Binding-site contacts:
Ligand atom CB contacts residue CYS33 of chain 1.A at 3.1 Å (hydrophobic).
Ligand atom SG contacts residue GLU88 of chain 1.A at 3.2 Å (salt-bridge).
Ligand atom N contacts residue CYS33 of chain 1.A at 4.2 Å.
Ligand atom SG contacts residue CYS33 of chain 1.A at 2.0 Å (h-bond).
Ligand atom CB contacts residue SER86 of chain 1.A at 4.3 Å.
Ligand atom CA contacts residue CYS33 of chain 1.A at 3.5 Å (hydrophobic).

The protein below binds the small molecule below.
Small molecule (SMILES): N[C@@H](CS)C(=O)O

Sequence of chain 1.A:
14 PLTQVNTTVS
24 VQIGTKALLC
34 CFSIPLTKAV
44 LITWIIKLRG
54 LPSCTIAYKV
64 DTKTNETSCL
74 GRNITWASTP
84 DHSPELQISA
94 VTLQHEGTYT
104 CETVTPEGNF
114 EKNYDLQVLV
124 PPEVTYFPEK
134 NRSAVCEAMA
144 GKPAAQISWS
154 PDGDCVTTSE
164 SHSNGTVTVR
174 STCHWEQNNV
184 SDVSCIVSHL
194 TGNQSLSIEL